Binding-site contacts:
Ligand atom O6 contacts residue ARG113 of chain 1.E at 3.7 Å.
Ligand atom C4 contacts residue ASN103 of chain 1.E at 4.2 Å.
Ligand atom C2 contacts residue ASN103 of chain 1.E at 2.5 Å.
Ligand atom O7 contacts residue ASN103 of chain 1.E at 4.3 Å.
Ligand atom C5 contacts residue ASN103 of chain 1.E at 3.7 Å.
Ligand atom C7 contacts residue ASN103 of chain 1.E at 3.4 Å.
Ligand atom C1 contacts residue GLY114 of chain 1.E at 4.4 Å.
Ligand atom O5 contacts residue ASN103 of chain 1.E at 2.4 Å (h-bond).
Ligand atom N2 contacts residue ASN103 of chain 1.E at 2.9 Å (h-bond).
Ligand atom C5 contacts residue GLY114 of chain 1.E at 4.2 Å.
Ligand atom O6 contacts residue GLY114 of chain 1.E at 4.5 Å.
Ligand atom C1 contacts residue ASN103 of chain 1.E at 1.4 Å.
Ligand atom C6 contacts residue GLY114 of chain 1.E at 4.2 Å.
Ligand atom C8 contacts residue ASN103 of chain 1.E at 3.5 Å.
Ligand atom C3 contacts residue ASN103 of chain 1.E at 3.8 Å.
Ligand atom O5 contacts residue GLY114 of chain 1.E at 3.9 Å.
Ligand atom C6 contacts residue ARG113 of chain 1.E at 4.1 Å.

Sequence of chain 1.E:
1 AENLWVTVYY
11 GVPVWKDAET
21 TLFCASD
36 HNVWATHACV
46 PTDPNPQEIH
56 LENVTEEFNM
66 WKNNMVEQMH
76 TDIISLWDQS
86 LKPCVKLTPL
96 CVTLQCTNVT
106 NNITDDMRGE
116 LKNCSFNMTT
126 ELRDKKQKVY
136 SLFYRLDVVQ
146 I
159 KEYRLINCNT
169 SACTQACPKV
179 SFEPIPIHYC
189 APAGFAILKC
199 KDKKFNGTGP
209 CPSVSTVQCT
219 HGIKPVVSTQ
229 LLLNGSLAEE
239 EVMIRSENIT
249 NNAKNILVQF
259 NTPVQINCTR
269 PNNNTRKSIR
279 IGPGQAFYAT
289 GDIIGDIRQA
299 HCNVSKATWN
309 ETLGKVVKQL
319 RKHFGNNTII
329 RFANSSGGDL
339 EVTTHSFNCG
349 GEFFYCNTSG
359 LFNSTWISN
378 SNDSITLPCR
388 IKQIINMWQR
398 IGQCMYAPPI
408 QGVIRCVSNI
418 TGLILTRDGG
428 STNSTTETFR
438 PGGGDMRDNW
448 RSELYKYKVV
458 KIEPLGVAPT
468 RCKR

A small-molecule ligand and the protein it binds are described below.
Small molecule (SMILES): CC(=O)N[C@@H]1[C@@H](O)[C@H](O)[C@@H](CO)O[C@H]1O